Binding-site contacts:
Ligand atom CA contacts residue VAL53 of chain 1.A at 4.2 Å (hydrophobic).
Ligand atom N contacts residue ASN118 of chain 1.A at 4.2 Å.
Ligand atom NAA contacts residue HIS160 of chain 1.A at 3.0 Å (h-bond).
Ligand atom BR4 contacts residue VAL53 of chain 1.A at 3.9 Å.
Ligand atom BR3 contacts residue PHE113 of chain 1.A at 3.8 Å.
Ligand atom BR1 contacts residue ASN117 of chain 1.A at 3.9 Å.
Ligand atom N contacts residue VAL53 of chain 1.A at 4.3 Å.
Ligand atom CAK contacts residue VAL66 of chain 1.A at 3.8 Å (hydrophobic).
Ligand atom CAP contacts residue MET163 of chain 1.A at 4.3 Å (hydrophobic).
Ligand atom BR3 contacts residue ILE174 of chain 1.A at 4.2 Å.
Ligand atom NAI contacts residue MET163 of chain 1.A at 3.4 Å.
Ligand atom CAM contacts residue VAL66 of chain 1.A at 4.2 Å (hydrophobic).
Ligand atom BR2 contacts residue PHE113 of chain 1.A at 4.4 Å.
Ligand atom CAM contacts residue MET163 of chain 1.A at 4.0 Å (hydrophobic).
Ligand atom BR1 contacts residue VAL116 of chain 1.A at 3.0 Å.
Ligand atom O contacts residue HIS160 of chain 1.A at 3.0 Å.
Ligand atom CAN contacts residue VAL53 of chain 1.A at 4.1 Å (hydrophobic).
Ligand atom BR1 contacts residue MET163 of chain 1.A at 4.1 Å.
Ligand atom BR2 contacts residue VAL116 of chain 1.A at 3.9 Å.
Ligand atom CAN contacts residue ILE174 of chain 1.A at 3.7 Å (hydrophobic).
Ligand atom BR4 contacts residue ILE174 of chain 1.A at 3.7 Å.
Ligand atom CAO contacts residue VAL53 of chain 1.A at 4.2 Å (hydrophobic).
Ligand atom CAL contacts residue VAL66 of chain 1.A at 4.3 Å (hydrophobic).
Ligand atom CAG contacts residue ASN118 of chain 1.A at 2.9 Å.
Ligand atom BR2 contacts residue VAL66 of chain 1.A at 3.8 Å.
Ligand atom O contacts residue ASP120 of chain 1.A at 4.0 Å.
Ligand atom BR3 contacts residue LYS68 of chain 1.A at 4.3 Å.
Ligand atom CAO contacts residue ASN118 of chain 1.A at 4.2 Å.
Ligand atom CAO contacts residue MET163 of chain 1.A at 3.6 Å (hydrophobic).
Ligand atom BR1 contacts residue VAL66 of chain 1.A at 4.0 Å.
Ligand atom NAI contacts residue ASN118 of chain 1.A at 2.9 Å (h-bond).
Ligand atom CAP contacts residue VAL53 of chain 1.A at 3.9 Å (hydrophobic).
Ligand atom NAA contacts residue ILE174 of chain 1.A at 3.9 Å.
Ligand atom CAP contacts residue ILE174 of chain 1.A at 4.3 Å (hydrophobic).
Ligand atom BR4 contacts residue LYS68 of chain 1.A at 4.2 Å.
Ligand atom BR1 contacts residue ASN118 of chain 1.A at 4.0 Å.
Ligand atom CAG contacts residue MET163 of chain 1.A at 4.0 Å (hydrophobic).
Ligand atom CAL contacts residue ILE174 of chain 1.A at 4.0 Å (hydrophobic).
Ligand atom C contacts residue HIS160 of chain 1.A at 3.3 Å.
Ligand atom BR2 contacts residue ILE95 of chain 1.A at 3.6 Å.

This small molecule binds to this protein.
Small molecule (SMILES): O=CCCCCCNC(=O)Cn1cnc2c(Br)c(Br)c(Br)c(Br)c21

Sequence of chain 1.A:
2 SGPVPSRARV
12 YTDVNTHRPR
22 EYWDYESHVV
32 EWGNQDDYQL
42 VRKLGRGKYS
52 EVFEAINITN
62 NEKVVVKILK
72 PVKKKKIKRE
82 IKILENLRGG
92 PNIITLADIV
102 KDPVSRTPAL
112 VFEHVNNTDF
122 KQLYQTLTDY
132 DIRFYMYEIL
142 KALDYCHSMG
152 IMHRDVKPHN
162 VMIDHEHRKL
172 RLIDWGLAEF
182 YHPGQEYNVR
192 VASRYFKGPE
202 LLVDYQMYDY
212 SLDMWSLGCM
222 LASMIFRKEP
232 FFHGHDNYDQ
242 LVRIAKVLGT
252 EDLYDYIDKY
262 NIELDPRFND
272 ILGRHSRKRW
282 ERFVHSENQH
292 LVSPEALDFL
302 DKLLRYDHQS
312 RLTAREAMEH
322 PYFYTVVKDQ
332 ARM